A protein and the small-molecule ligand that binds it are described below.
Small molecule (SMILES): CC(=O)[C@H]1CC[C@H]2[C@@H]3CCC4=CC(=O)CC[C@]4(C)[C@H]3CC[C@]12C

Sequence of chain 1.B:
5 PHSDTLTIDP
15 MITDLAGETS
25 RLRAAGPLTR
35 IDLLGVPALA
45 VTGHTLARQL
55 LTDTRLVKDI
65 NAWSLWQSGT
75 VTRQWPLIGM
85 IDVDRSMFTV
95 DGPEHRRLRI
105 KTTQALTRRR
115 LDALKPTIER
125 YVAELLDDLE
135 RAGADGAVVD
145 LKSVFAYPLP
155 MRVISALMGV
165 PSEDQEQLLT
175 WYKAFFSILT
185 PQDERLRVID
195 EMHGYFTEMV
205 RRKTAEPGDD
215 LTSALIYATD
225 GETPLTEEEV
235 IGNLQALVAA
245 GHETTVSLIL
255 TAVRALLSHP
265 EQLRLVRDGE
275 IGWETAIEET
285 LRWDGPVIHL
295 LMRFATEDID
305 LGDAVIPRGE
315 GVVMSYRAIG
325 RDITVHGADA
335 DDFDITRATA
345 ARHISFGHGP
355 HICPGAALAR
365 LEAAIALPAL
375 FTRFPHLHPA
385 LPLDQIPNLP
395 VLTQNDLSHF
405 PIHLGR

Binding-site contacts:
Ligand atom C17 contacts residue ALA244 of chain 1.B at 4.0 Å (hydrophobic).
Ligand atom C15 contacts residue PHE92 of chain 1.B at 4.0 Å (hydrophobic).
Ligand atom O3 contacts residue GLN239 of chain 1.B at 3.8 Å.
Ligand atom C4 contacts residue GLN239 of chain 1.B at 4.3 Å.
Ligand atom C4 contacts residue ALA243 of chain 1.B at 4.3 Å (hydrophobic).
Ligand atom C8 contacts residue PHE92 of chain 1.B at 4.1 Å (hydrophobic).
Ligand atom C9 contacts residue ALA243 of chain 1.B at 4.2 Å (hydrophobic).
Ligand atom C15 contacts residue HEM1 of chain 1.H at 3.9 Å.
Ligand atom C7 contacts residue PHE92 of chain 1.B at 4.1 Å (hydrophobic).
Ligand atom C18 contacts residue PHE92 of chain 1.B at 4.0 Å (hydrophobic).
Ligand atom C7 contacts residue ALA240 of chain 1.B at 3.7 Å (hydrophobic).
Ligand atom C21 contacts residue HEM1 of chain 1.H at 3.7 Å.
Ligand atom C6 contacts residue PHE92 of chain 1.B at 3.8 Å (hydrophobic).
Ligand atom C20 contacts residue GLN398 of chain 1.B at 4.1 Å.
Ligand atom C11 contacts residue MET84 of chain 1.B at 3.5 Å (hydrophobic).
Ligand atom C2 contacts residue PHE179 of chain 1.B at 3.3 Å (hydrophobic).
Ligand atom O20 contacts residue VAL291 of chain 1.B at 3.6 Å.
Ligand atom C4 contacts residue ALA240 of chain 1.B at 4.2 Å (hydrophobic).
Ligand atom O20 contacts residue GLN398 of chain 1.B at 3.0 Å (h-bond).
Ligand atom C12 contacts residue GLN398 of chain 1.B at 4.2 Å.
Ligand atom C1 contacts residue ALA243 of chain 1.B at 3.9 Å (hydrophobic).
Ligand atom C3 contacts residue ALA243 of chain 1.B at 4.2 Å (hydrophobic).
Ligand atom C19 contacts residue PHE92 of chain 1.B at 4.1 Å (hydrophobic).
Ligand atom C20 contacts residue VAL291 of chain 1.B at 4.0 Å (hydrophobic).
Ligand atom C21 contacts residue LEU294 of chain 1.B at 3.8 Å (hydrophobic).
Ligand atom C16 contacts residue ALA244 of chain 1.B at 3.7 Å (hydrophobic).
Ligand atom C6 contacts residue ALA240 of chain 1.B at 3.7 Å (hydrophobic).
Ligand atom C21 contacts residue VAL291 of chain 1.B at 3.6 Å (hydrophobic).
Ligand atom O20 contacts residue THR248 of chain 1.B at 3.5 Å.
Ligand atom C20 contacts residue THR248 of chain 1.B at 4.1 Å.
Ligand atom C5 contacts residue ALA240 of chain 1.B at 4.3 Å (hydrophobic).
Ligand atom C2 contacts residue GLY83 of chain 1.B at 4.1 Å.
Ligand atom C1 contacts residue PHE179 of chain 1.B at 3.6 Å (hydrophobic).
Ligand atom C18 contacts residue LEU294 of chain 1.B at 3.6 Å (hydrophobic).
Ligand atom C16 contacts residue HEM1 of chain 1.H at 3.5 Å.
Ligand atom C15 contacts residue ALA244 of chain 1.B at 3.8 Å (hydrophobic).
Ligand atom C19 contacts residue MET84 of chain 1.B at 3.5 Å (hydrophobic).
Ligand atom C19 contacts residue GLY83 of chain 1.B at 3.8 Å.
Ligand atom C12 contacts residue MET84 of chain 1.B at 4.0 Å (hydrophobic).
Ligand atom C14 contacts residue ALA244 of chain 1.B at 3.8 Å (hydrophobic).